Sequence of chain 8.D:
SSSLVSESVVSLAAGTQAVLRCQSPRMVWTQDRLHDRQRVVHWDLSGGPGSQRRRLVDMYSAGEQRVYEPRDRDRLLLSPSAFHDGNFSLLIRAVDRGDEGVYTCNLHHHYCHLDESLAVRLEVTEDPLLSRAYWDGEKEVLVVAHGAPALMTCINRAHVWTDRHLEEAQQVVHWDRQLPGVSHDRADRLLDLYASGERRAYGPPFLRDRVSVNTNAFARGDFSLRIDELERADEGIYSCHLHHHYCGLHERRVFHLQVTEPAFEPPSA

Binding-site contacts:
Ligand atom C4 contacts residue LEU151 of chain 8.D at 4.0 Å (hydrophobic).
Ligand atom C7 contacts residue ASN87 of chain 8.D at 3.8 Å.
Ligand atom C8 contacts residue ILE155 of chain 8.D at 3.7 Å (hydrophobic).
Ligand atom C5 contacts residue LEU151 of chain 8.D at 3.8 Å (hydrophobic).
Ligand atom N2 contacts residue ASN87 of chain 8.D at 2.9 Å (h-bond).
Ligand atom C1 contacts residue SER89 of chain 8.D at 3.3 Å.
Ligand atom C6 contacts residue LEU151 of chain 8.D at 3.7 Å (hydrophobic).
Ligand atom N2 contacts residue ILE155 of chain 8.D at 4.1 Å.
Ligand atom O6 contacts residue LEU91 of chain 8.D at 4.0 Å.
Ligand atom C6 contacts residue SER89 of chain 8.D at 3.6 Å.
Ligand atom C1 contacts residue ASN87 of chain 8.D at 1.4 Å.
Ligand atom C7 contacts residue ILE155 of chain 8.D at 4.3 Å (hydrophobic).
Ligand atom C3 contacts residue LEU151 of chain 8.D at 4.2 Å (hydrophobic).
Ligand atom C5 contacts residue ASN87 of chain 8.D at 3.7 Å.
Ligand atom C4 contacts residue ASN87 of chain 8.D at 4.2 Å.
Ligand atom O5 contacts residue SER89 of chain 8.D at 2.8 Å (h-bond).
Ligand atom O6 contacts residue LEU151 of chain 8.D at 3.4 Å.
Ligand atom C2 contacts residue ASN87 of chain 8.D at 2.4 Å.
Ligand atom C6 contacts residue LEU91 of chain 8.D at 4.2 Å (hydrophobic).
Ligand atom O4 contacts residue LEU151 of chain 8.D at 3.3 Å.
Ligand atom O6 contacts residue SER89 of chain 8.D at 2.8 Å (h-bond).
Ligand atom C3 contacts residue ASN87 of chain 8.D at 3.8 Å.
Ligand atom O7 contacts residue ASN87 of chain 8.D at 4.1 Å.
Ligand atom C5 contacts residue SER89 of chain 8.D at 3.3 Å.
Ligand atom O5 contacts residue ASN87 of chain 8.D at 2.3 Å (h-bond).

The protein below binds the small molecule below.
Small molecule (SMILES): CC(=O)N[C@@H]1[C@@H](O)[C@H](O)[C@@H](CO)O[C@H]1O